This small molecule binds to this protein.
Small molecule (SMILES): CC(=O)N[C@@H]1[C@@H](O)[C@H](O)[C@@H](CO)O[C@H]1O

Sequence of chain 1.A:
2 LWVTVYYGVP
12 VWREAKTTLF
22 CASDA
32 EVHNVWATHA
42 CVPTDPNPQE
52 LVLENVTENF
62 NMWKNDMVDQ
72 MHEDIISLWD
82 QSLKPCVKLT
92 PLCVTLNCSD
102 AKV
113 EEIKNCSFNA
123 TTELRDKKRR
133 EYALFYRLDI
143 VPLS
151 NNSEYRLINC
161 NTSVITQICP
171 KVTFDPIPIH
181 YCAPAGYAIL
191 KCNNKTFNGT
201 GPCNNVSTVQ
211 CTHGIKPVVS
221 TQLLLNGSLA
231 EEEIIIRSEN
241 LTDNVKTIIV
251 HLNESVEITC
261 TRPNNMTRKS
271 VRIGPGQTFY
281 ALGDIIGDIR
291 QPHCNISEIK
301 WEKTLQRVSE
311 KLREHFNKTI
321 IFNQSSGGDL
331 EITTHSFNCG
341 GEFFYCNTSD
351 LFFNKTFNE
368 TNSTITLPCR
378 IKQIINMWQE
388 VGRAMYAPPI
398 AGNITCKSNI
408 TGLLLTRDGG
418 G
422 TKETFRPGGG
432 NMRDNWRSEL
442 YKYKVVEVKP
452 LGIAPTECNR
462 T

Binding-site contacts:
Ligand atom O5 contacts residue SER255 of chain 1.A at 3.4 Å (h-bond).
Ligand atom C3 contacts residue ASN406 of chain 1.A at 3.8 Å.
Ligand atom C1 contacts residue SER255 of chain 1.A at 4.0 Å.
Ligand atom C6 contacts residue SER255 of chain 1.A at 4.4 Å.
Ligand atom C8 contacts residue ASN406 of chain 1.A at 4.4 Å.
Ligand atom C5 contacts residue SER255 of chain 1.A at 4.5 Å.
Ligand atom N2 contacts residue ASN406 of chain 1.A at 2.9 Å (h-bond).
Ligand atom C5 contacts residue ASN406 of chain 1.A at 3.6 Å.
Ligand atom C1 contacts residue ASN406 of chain 1.A at 1.4 Å.
Ligand atom C7 contacts residue ASN406 of chain 1.A at 3.3 Å.
Ligand atom C4 contacts residue ASN406 of chain 1.A at 4.2 Å.
Ligand atom O5 contacts residue ASN406 of chain 1.A at 2.4 Å (h-bond).
Ligand atom O7 contacts residue ASN406 of chain 1.A at 3.2 Å (h-bond).
Ligand atom C8 contacts residue ASN226 of chain 1.A at 4.4 Å.
Ligand atom C2 contacts residue ASN406 of chain 1.A at 2.5 Å.